The small molecule below binds the protein below.
Small molecule (SMILES): [H]/N=C(\N)c1cc(-c2ccccc2)c(CNC(=O)c2cccc3c2OCC3)s1

Sequence of chain 1.A:
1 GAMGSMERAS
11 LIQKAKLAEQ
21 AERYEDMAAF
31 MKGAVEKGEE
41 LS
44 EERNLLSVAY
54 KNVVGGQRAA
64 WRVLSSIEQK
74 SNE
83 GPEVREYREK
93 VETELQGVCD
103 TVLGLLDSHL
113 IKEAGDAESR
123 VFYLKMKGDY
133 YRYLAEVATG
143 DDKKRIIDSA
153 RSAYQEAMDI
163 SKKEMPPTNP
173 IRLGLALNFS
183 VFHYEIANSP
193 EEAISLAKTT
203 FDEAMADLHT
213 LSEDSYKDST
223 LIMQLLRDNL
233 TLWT

Binding-site contacts:
Ligand atom C15 contacts residue ASP220 of chain 1.A at 3.8 Å.
Ligand atom C05 contacts residue ASN47 of chain 1.A at 4.3 Å.
Ligand atom N01 contacts residue GLU19 of chain 1.A at 2.7 Å (salt-bridge).
Ligand atom C16 contacts residue ASP220 of chain 1.A at 3.7 Å.
Ligand atom C04 contacts residue ASN47 of chain 1.A at 4.2 Å.
Ligand atom C02 contacts residue LEU48 of chain 1.A at 4.3 Å (hydrophobic).
Ligand atom C08 contacts residue ASN47 of chain 1.A at 3.4 Å.
Ligand atom C23 contacts residue GLU44 of chain 1.A at 3.7 Å.
Ligand atom C17 contacts residue PRO172 of chain 1.A at 4.0 Å (hydrophobic).
Ligand atom C15 contacts residue PRO172 of chain 1.A at 4.0 Å (hydrophobic).
Ligand atom C06 contacts residue ASN47 of chain 1.A at 4.1 Å.
Ligand atom C24 contacts residue GLU44 of chain 1.A at 3.8 Å.
Ligand atom C18 contacts residue ILE224 of chain 1.A at 3.7 Å (hydrophobic).
Ligand atom C22 contacts residue ASN47 of chain 1.A at 4.4 Å.
Ligand atom C02 contacts residue GLU19 of chain 1.A at 3.6 Å.
Ligand atom C06 contacts residue GLU44 of chain 1.A at 4.4 Å.
Ligand atom C23 contacts residue ASN47 of chain 1.A at 3.8 Å.
Ligand atom O14 contacts residue ASP220 of chain 1.A at 4.3 Å.
Ligand atom C25 contacts residue GLU44 of chain 1.A at 3.9 Å.
Ligand atom C24 contacts residue CSO43 of chain 1.A at 3.9 Å.
Ligand atom C27 contacts residue GLU44 of chain 1.A at 3.7 Å.
Ligand atom C05 contacts residue GLU44 of chain 1.A at 4.2 Å.
Ligand atom N09 contacts residue ASN47 of chain 1.A at 3.7 Å.
Ligand atom C18 contacts residue PRO172 of chain 1.A at 4.2 Å (hydrophobic).
Ligand atom S21 contacts residue ASN47 of chain 1.A at 3.9 Å.
Ligand atom C26 contacts residue GLU44 of chain 1.A at 3.7 Å.
Ligand atom C22 contacts residue GLU44 of chain 1.A at 3.9 Å.
Ligand atom N03 contacts residue GLU19 of chain 1.A at 3.0 Å (salt-bridge).
Ligand atom C16 contacts residue PRO172 of chain 1.A at 3.3 Å (hydrophobic).
Ligand atom C07 contacts residue ASN47 of chain 1.A at 3.6 Å.
Ligand atom C23 contacts residue CSO43 of chain 1.A at 4.0 Å.
Ligand atom N03 contacts residue LEU48 of chain 1.A at 3.5 Å.
Ligand atom N01 contacts residue VAL51 of chain 1.A at 3.7 Å.